Sequence of chain 1.C:
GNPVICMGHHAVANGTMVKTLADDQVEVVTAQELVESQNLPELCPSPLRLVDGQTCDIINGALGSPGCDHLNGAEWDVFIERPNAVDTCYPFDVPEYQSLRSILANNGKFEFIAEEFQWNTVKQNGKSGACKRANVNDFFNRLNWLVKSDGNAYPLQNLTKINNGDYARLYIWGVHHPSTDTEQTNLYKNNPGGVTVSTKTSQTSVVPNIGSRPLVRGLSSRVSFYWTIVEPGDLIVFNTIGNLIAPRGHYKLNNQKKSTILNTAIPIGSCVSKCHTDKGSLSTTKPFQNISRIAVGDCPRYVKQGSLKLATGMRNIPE

This protein binds this small molecule.
Small molecule (SMILES): CC(=O)N[C@@H]1[C@@H](O)[C@H](O)[C@@H](CO)O[C@H]1O

Binding-site contacts:
Ligand atom C8 contacts residue THR164 of chain 1.C at 3.5 Å.
Ligand atom O7 contacts residue ASN162 of chain 1.C at 3.2 Å (h-bond).
Ligand atom C1 contacts residue ASN162 of chain 1.C at 1.4 Å.
Ligand atom O5 contacts residue ASN162 of chain 1.C at 2.4 Å (h-bond).
Ligand atom C3 contacts residue ASN162 of chain 1.C at 3.9 Å.
Ligand atom C8 contacts residue ASN162 of chain 1.C at 3.3 Å.
Ligand atom N2 contacts residue THR164 of chain 1.C at 4.3 Å.
Ligand atom C5 contacts residue ASN162 of chain 1.C at 3.6 Å.
Ligand atom C7 contacts residue ASN162 of chain 1.C at 3.2 Å.
Ligand atom O7 contacts residue VAL241 of chain 1.C at 4.4 Å.
Ligand atom O7 contacts residue LEU163 of chain 1.C at 3.8 Å.
Ligand atom O7 contacts residue THR164 of chain 1.C at 2.3 Å (h-bond).
Ligand atom C2 contacts residue ASN162 of chain 1.C at 2.6 Å.
Ligand atom C7 contacts residue THR164 of chain 1.C at 3.1 Å.
Ligand atom C4 contacts residue ASN162 of chain 1.C at 4.3 Å.
Ligand atom N2 contacts residue ASN162 of chain 1.C at 3.0 Å (h-bond).
Ligand atom C8 contacts residue LEU163 of chain 1.C at 4.1 Å (hydrophobic).
Ligand atom C7 contacts residue LEU163 of chain 1.C at 4.4 Å (hydrophobic).